Binding-site contacts:
Ligand atom C6 contacts residue LEU835 of chain 1.A at 4.1 Å (hydrophobic).
Ligand atom C26 contacts residue ILE841 of chain 1.A at 3.8 Å (hydrophobic).
Ligand atom C22 contacts residue ILE842 of chain 1.A at 4.0 Å (hydrophobic).
Ligand atom C21 contacts residue ILE841 of chain 1.A at 4.2 Å (hydrophobic).
Ligand atom C14 contacts residue HIS834 of chain 1.A at 4.3 Å.
Ligand atom C27 contacts residue ALA845 of chain 1.A at 3.5 Å (hydrophobic).
Ligand atom C16 contacts residue ILE842 of chain 1.A at 4.3 Å (hydrophobic).
Ligand atom C15 contacts residue GLY838 of chain 1.A at 4.1 Å.
Ligand atom C1 contacts residue LEU812 of chain 1.A at 4.2 Å (hydrophobic).
Ligand atom C12 contacts residue LEU812 of chain 1.A at 4.0 Å (hydrophobic).
Ligand atom C3 contacts residue TRP831 of chain 1.A at 3.7 Å (hydrophobic).
Ligand atom C23 contacts residue ILE842 of chain 1.A at 3.5 Å (hydrophobic).
Ligand atom C9 contacts residue LEU812 of chain 1.A at 4.3 Å (hydrophobic).
Ligand atom C14 contacts residue GLY838 of chain 1.A at 4.2 Å.
Ligand atom C3 contacts residue HIS834 of chain 1.A at 3.7 Å.
Ligand atom C24 contacts residue ILE841 of chain 1.A at 4.0 Å (hydrophobic).
Ligand atom C22 contacts residue GLY838 of chain 1.A at 3.7 Å.
Ligand atom C17 contacts residue GLY838 of chain 1.A at 3.6 Å.
Ligand atom O1 contacts residue TRP831 of chain 1.A at 3.4 Å.
Ligand atom C10 contacts residue HIS834 of chain 1.A at 4.3 Å.
Ligand atom C6 contacts residue HIS834 of chain 1.A at 4.3 Å.
Ligand atom C5 contacts residue HIS834 of chain 1.A at 4.1 Å.
Ligand atom C25 contacts residue ILE841 of chain 1.A at 4.3 Å (hydrophobic).
Ligand atom C9 contacts residue HIS834 of chain 1.A at 4.2 Å.
Ligand atom C16 contacts residue GLY838 of chain 1.A at 3.6 Å.
Ligand atom C24 contacts residue ILE842 of chain 1.A at 3.4 Å (hydrophobic).
Ligand atom O1 contacts residue HIS834 of chain 1.A at 4.3 Å.
Ligand atom C22 contacts residue ILE841 of chain 1.A at 3.6 Å (hydrophobic).
Ligand atom C1 contacts residue HIS834 of chain 1.A at 3.8 Å.
Ligand atom C4 contacts residue TRP831 of chain 1.A at 3.9 Å (hydrophobic).
Ligand atom C23 contacts residue ILE841 of chain 1.A at 4.4 Å (hydrophobic).
Ligand atom C27 contacts residue ILE841 of chain 1.A at 4.4 Å (hydrophobic).
Ligand atom C11 contacts residue LEU812 of chain 1.A at 3.8 Å (hydrophobic).
Ligand atom C7 contacts residue LEU835 of chain 1.A at 3.9 Å (hydrophobic).
Ligand atom C6 contacts residue TRP831 of chain 1.A at 3.8 Å (hydrophobic).
Ligand atom C5 contacts residue TRP831 of chain 1.A at 4.2 Å (hydrophobic).
Ligand atom C7 contacts residue HIS834 of chain 1.A at 4.3 Å.
Ligand atom C2 contacts residue HIS834 of chain 1.A at 3.7 Å.

A small-molecule ligand and the protein it binds are described below.
Small molecule (SMILES): CC(C)CCC[C@@H](C)[C@H]1CC[C@H]2[C@@H]3CC=C4C[C@@H](O)CC[C@]4(C)[C@H]3CC[C@]12C

Sequence of chain 1.A:
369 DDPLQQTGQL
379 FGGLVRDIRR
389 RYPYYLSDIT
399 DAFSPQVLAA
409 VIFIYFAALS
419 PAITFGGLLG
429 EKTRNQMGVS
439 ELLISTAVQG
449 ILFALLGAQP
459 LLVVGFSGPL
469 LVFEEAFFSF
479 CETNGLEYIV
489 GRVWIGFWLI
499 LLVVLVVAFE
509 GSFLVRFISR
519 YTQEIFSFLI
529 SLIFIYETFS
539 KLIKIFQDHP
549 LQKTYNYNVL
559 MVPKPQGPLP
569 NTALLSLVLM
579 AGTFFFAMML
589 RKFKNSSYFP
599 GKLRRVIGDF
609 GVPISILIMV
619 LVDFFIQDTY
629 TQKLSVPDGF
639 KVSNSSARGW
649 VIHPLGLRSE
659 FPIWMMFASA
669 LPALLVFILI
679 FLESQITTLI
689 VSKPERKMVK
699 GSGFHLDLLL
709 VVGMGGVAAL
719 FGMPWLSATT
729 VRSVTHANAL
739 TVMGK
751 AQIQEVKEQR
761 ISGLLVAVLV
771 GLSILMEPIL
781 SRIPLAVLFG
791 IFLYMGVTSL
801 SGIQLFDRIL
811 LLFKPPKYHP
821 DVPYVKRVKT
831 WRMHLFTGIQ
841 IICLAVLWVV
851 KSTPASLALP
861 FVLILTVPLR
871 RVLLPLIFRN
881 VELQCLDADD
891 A